This small molecule binds to this protein.
Small molecule (SMILES): C/C=C\C=C\[C@@H]1O[C@](O)([C@H](CC)C(=O)NC/C=C/C=C(\C)[C@@H](OC)[C@@H](C)[C@@H]2O[C@H](/C=C/C=C/C=C(\C)C(=O)c3c(O)cc[nH]c3=O)[C@H](O)[C@@H]2O)[C@H](O)[C@H](O)C1(C)C

Binding-site contacts:
Ligand atom C8 contacts residue TYR161 of chain 1.Z at 3.0 Å (hydrophobic).
Ligand atom O29 contacts residue PHE386 of chain 1.Z at 3.0 Å (h-bond).
Ligand atom C44 contacts residue ARG124 of chain 1.Z at 2.8 Å.
Ligand atom O15 contacts residue TYR161 of chain 1.Z at 2.5 Å (h-bond).
Ligand atom O7 contacts residue TYR161 of chain 1.Z at 3.5 Å (h-bond).
Ligand atom C6 contacts residue GLU118 of chain 1.Z at 2.9 Å.
Ligand atom C41 contacts residue TYR161 of chain 1.Z at 2.9 Å (hydrophobic).
Ligand atom O16 contacts residue ARG124 of chain 1.Z at 3.1 Å.
Ligand atom C13 contacts residue LEU121 of chain 1.Z at 3.5 Å (hydrophobic).
Ligand atom C25 contacts residue ALA397 of chain 1.Z at 3.5 Å (hydrophobic).
Ligand atom O16 contacts residue TYR161 of chain 1.Z at 2.6 Å (h-bond).
Ligand atom C37 contacts residue ILE93 of chain 1.Z at 3.4 Å (hydrophobic).
Ligand atom C45 contacts residue ARG385 of chain 1.Z at 3.4 Å.
Ligand atom C43 contacts residue GLU327 of chain 1.Z at 2.9 Å.
Ligand atom O4 contacts residue LEU121 of chain 1.Z at 2.7 Å.
Ligand atom C27 contacts residue ALA397 of chain 1.Z at 3.5 Å (hydrophobic).
Ligand atom N26 contacts residue GLN125 of chain 1.Z at 2.7 Å (h-bond).
Ligand atom C23 contacts residue GLN125 of chain 1.Z at 3.4 Å.
Ligand atom C4 contacts residue LEU121 of chain 1.Z at 3.6 Å (hydrophobic).
Ligand atom C27 contacts residue GLN125 of chain 1.Z at 3.6 Å.
Ligand atom C11 contacts residue TYR161 of chain 1.Z at 3.4 Å (hydrophobic).
Ligand atom C42 contacts residue GLN125 of chain 1.Z at 3.4 Å.
Ligand atom O29 contacts residue ARG385 of chain 1.Z at 3.4 Å.
Ligand atom C21 contacts residue ARG124 of chain 1.Z at 3.5 Å.
Ligand atom C16 contacts residue GLU162 of chain 1.Z at 3.4 Å.
Ligand atom C22 contacts residue GLN125 of chain 1.Z at 3.3 Å.
Ligand atom C15 contacts residue TYR161 of chain 1.Z at 3.1 Å (hydrophobic).
Ligand atom C16 contacts residue TYR161 of chain 1.Z at 3.3 Å (hydrophobic).
Ligand atom C19 contacts residue ARG124 of chain 1.Z at 3.6 Å.
Ligand atom O27 contacts residue ALA397 of chain 1.Z at 2.6 Å.
Ligand atom C24 contacts residue GLN125 of chain 1.Z at 3.1 Å.
Ligand atom C46 contacts residue ARG385 of chain 1.Z at 3.4 Å.
Ligand atom C38 contacts residue ILE93 of chain 1.Z at 3.3 Å (hydrophobic).
Ligand atom O16 contacts residue GLU162 of chain 1.Z at 3.5 Å.
Ligand atom O27 contacts residue PHE386 of chain 1.Z at 3.0 Å (h-bond).
Ligand atom C5 contacts residue GLU118 of chain 1.Z at 2.6 Å.
Ligand atom C36 contacts residue ALA387 of chain 1.Z at 3.6 Å (hydrophobic).
Ligand atom C7 contacts residue TYR161 of chain 1.Z at 3.4 Å (hydrophobic).
Ligand atom C42 contacts residue ARG124 of chain 1.Z at 3.2 Å.
Ligand atom C13 contacts residue TYR161 of chain 1.Z at 3.6 Å (hydrophobic).

Sequence of chain 1.Z:
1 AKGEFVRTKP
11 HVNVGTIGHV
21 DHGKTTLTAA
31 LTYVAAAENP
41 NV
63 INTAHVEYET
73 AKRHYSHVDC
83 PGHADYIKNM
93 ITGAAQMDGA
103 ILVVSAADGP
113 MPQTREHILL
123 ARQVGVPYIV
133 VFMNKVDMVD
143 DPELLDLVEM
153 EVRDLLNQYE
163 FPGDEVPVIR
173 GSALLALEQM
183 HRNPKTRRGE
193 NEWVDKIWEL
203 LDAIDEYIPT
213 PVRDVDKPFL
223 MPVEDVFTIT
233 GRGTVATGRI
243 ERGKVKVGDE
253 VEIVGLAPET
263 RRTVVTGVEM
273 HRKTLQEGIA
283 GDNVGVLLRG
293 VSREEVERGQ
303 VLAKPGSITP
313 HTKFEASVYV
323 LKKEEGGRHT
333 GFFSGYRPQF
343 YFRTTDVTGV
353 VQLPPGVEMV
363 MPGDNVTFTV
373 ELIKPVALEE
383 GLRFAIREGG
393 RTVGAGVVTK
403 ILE